Sequence of chain 7.A:
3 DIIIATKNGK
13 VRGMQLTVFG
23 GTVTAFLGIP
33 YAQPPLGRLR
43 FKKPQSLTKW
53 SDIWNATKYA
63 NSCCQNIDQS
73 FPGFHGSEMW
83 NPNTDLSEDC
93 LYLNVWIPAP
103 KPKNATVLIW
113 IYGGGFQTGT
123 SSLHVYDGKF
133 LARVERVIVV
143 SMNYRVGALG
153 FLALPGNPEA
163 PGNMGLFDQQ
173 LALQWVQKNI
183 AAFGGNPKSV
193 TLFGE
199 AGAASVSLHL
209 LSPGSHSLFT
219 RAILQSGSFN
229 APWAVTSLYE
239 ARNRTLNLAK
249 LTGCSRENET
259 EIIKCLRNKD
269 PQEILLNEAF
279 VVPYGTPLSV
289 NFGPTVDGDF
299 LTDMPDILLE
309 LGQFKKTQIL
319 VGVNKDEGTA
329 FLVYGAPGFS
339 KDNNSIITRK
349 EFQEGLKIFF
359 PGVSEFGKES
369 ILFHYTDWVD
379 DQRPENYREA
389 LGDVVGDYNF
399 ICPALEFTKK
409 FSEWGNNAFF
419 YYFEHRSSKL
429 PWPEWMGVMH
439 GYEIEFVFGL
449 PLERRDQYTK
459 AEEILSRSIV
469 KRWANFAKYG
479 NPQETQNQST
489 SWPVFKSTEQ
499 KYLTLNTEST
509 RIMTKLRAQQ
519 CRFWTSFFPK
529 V

This small molecule binds to this protein.
Small molecule (SMILES): CC(=O)N[C@H]1CO[C@H](CO[C@H]2O[C@@H](C)[C@@H](O)[C@@H](O)[C@@H]2O)[C@@H](O)[C@@H]1O

Binding-site contacts:
Ligand atom O7 contacts residue LYS105 of chain 7.A at 4.3 Å.
Ligand atom C1 contacts residue ASN106 of chain 7.A at 1.5 Å.
Ligand atom C3 contacts residue LYS190 of chain 7.A at 3.6 Å.
Ligand atom O3 contacts residue SER191 of chain 7.A at 3.0 Å (h-bond).
Ligand atom C3 contacts residue ASN188 of chain 7.A at 4.4 Å.
Ligand atom C2 contacts residue SER191 of chain 7.A at 4.3 Å.
Ligand atom C1 contacts residue LYS190 of chain 7.A at 4.4 Å.
Ligand atom C4 contacts residue ASN106 of chain 7.A at 4.3 Å.
Ligand atom C3 contacts residue SER191 of chain 7.A at 3.5 Å.
Ligand atom O6 contacts residue ASN188 of chain 7.A at 3.4 Å (h-bond).
Ligand atom C5 contacts residue ASN106 of chain 7.A at 3.6 Å.
Ligand atom O3 contacts residue LYS476 of chain 7.A at 3.6 Å.
Ligand atom O2 contacts residue SER191 of chain 7.A at 4.0 Å.
Ligand atom O2 contacts residue ASN188 of chain 7.A at 3.3 Å (h-bond).
Ligand atom O5 contacts residue ASN106 of chain 7.A at 2.3 Å (h-bond).
Ligand atom C6 contacts residue ASN188 of chain 7.A at 4.0 Å.
Ligand atom O4 contacts residue LYS190 of chain 7.A at 3.8 Å.
Ligand atom C5 contacts residue LYS190 of chain 7.A at 4.3 Å.
Ligand atom O7 contacts residue ASN106 of chain 7.A at 3.4 Å (h-bond).
Ligand atom N2 contacts residue ASN106 of chain 7.A at 3.3 Å (h-bond).
Ligand atom C1 contacts residue ASN188 of chain 7.A at 3.9 Å.
Ligand atom C4 contacts residue LYS190 of chain 7.A at 3.4 Å.
Ligand atom C5 contacts residue ASN188 of chain 7.A at 3.9 Å.
Ligand atom C2 contacts residue ASN188 of chain 7.A at 4.0 Å.
Ligand atom O5 contacts residue ASN188 of chain 7.A at 3.5 Å (h-bond).
Ligand atom C1 contacts residue ASN188 of chain 7.A at 3.7 Å.
Ligand atom C8 contacts residue ASN106 of chain 7.A at 3.5 Å.
Ligand atom O3 contacts residue LYS190 of chain 7.A at 4.3 Å.
Ligand atom C6 contacts residue LYS190 of chain 7.A at 4.2 Å.
Ligand atom C5 contacts residue LYS190 of chain 7.A at 3.7 Å.
Ligand atom C7 contacts residue ASN106 of chain 7.A at 3.2 Å.
Ligand atom C2 contacts residue ASN106 of chain 7.A at 2.8 Å.
Ligand atom O3 contacts residue ARG219 of chain 7.A at 3.6 Å (salt-bridge).
Ligand atom C3 contacts residue ASN106 of chain 7.A at 4.0 Å.